A protein and the small-molecule ligand that binds it are described below.
Small molecule (SMILES): OC[C@H]1O[C@@H](O)[C@@H](O)[C@@H](O)[C@@H]1O

Sequence of chain 15.D:
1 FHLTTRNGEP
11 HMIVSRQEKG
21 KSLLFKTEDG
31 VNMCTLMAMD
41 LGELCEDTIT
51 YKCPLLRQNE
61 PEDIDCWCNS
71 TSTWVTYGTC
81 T

Binding-site contacts:
Ligand atom C2 contacts residue BMA1 of chain 15.V at 3.2 Å.
Ligand atom C5 contacts residue NAG1 of chain 15.T at 3.8 Å.
Ligand atom O2 contacts residue NAG1 of chain 15.T at 3.4 Å (h-bond).
Ligand atom O3 contacts residue BMA1 of chain 15.V at 1.1 Å.
Ligand atom C3 contacts residue BMA1 of chain 15.V at 2.5 Å.
Ligand atom C3 contacts residue NAG1 of chain 15.T at 4.1 Å.
Ligand atom O2 contacts residue HIS2 of chain 15.D at 3.4 Å (h-bond).
Ligand atom C1 contacts residue NAG1 of chain 15.T at 1.7 Å.
Ligand atom C2 contacts residue NAG1 of chain 15.T at 2.9 Å.
Ligand atom O5 contacts residue NAG1 of chain 15.T at 2.5 Å (h-bond).
Ligand atom O6 contacts residue NAG1 of chain 15.T at 4.5 Å.
Ligand atom O2 contacts residue BMA1 of chain 15.V at 3.0 Å (h-bond).
Ligand atom O4 contacts residue BMA1 of chain 15.V at 4.0 Å.
Ligand atom C2 contacts residue HIS2 of chain 15.D at 4.5 Å.
Ligand atom C4 contacts residue BMA1 of chain 15.V at 3.6 Å.